Sequence of chain 1.C:
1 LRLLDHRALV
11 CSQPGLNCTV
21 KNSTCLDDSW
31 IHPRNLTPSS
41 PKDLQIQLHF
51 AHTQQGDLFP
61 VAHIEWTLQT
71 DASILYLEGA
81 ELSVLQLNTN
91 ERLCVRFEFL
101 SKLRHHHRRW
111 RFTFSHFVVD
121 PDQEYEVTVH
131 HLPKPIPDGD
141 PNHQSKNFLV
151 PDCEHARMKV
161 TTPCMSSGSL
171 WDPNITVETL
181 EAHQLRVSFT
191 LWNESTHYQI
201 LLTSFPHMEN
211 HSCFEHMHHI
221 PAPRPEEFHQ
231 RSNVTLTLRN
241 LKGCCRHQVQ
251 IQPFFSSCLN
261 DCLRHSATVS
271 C

Binding-site contacts:
Ligand atom C3 contacts residue ASN233 of chain 1.C at 3.7 Å.
Ligand atom C7 contacts residue ARG231 of chain 1.C at 4.0 Å.
Ligand atom C5 contacts residue ARG186 of chain 1.C at 3.7 Å.
Ligand atom C2 contacts residue ARG186 of chain 1.C at 4.4 Å.
Ligand atom C7 contacts residue ASN233 of chain 1.C at 3.1 Å.
Ligand atom C1 contacts residue ASN233 of chain 1.C at 1.4 Å.
Ligand atom O7 contacts residue ASN233 of chain 1.C at 3.0 Å (h-bond).
Ligand atom O5 contacts residue ARG186 of chain 1.C at 2.8 Å (salt-bridge).
Ligand atom C2 contacts residue ASN233 of chain 1.C at 2.5 Å.
Ligand atom C1 contacts residue ARG186 of chain 1.C at 3.7 Å.
Ligand atom O6 contacts residue ARG186 of chain 1.C at 2.8 Å (salt-bridge).
Ligand atom N2 contacts residue ASN233 of chain 1.C at 3.0 Å (h-bond).
Ligand atom C5 contacts residue ASN233 of chain 1.C at 3.6 Å.
Ligand atom N2 contacts residue ARG231 of chain 1.C at 3.5 Å (salt-bridge).
Ligand atom C4 contacts residue ASN233 of chain 1.C at 4.2 Å.
Ligand atom C8 contacts residue ARG231 of chain 1.C at 3.5 Å.
Ligand atom C8 contacts residue ASN233 of chain 1.C at 4.0 Å.
Ligand atom C6 contacts residue ARG186 of chain 1.C at 3.5 Å.
Ligand atom O5 contacts residue ASN233 of chain 1.C at 2.3 Å (h-bond).
Ligand atom C8 contacts residue SER232 of chain 1.C at 3.8 Å.

A small-molecule ligand and the protein it binds are described below.
Small molecule (SMILES): CC(=O)N[C@@H]1[C@@H](O)[C@H](O)[C@@H](CO)O[C@H]1O